The small molecule below binds the protein below.
Small molecule (SMILES): CC(=O)N[C@@H]1[C@@H](O)[C@H](O)[C@@H](CO)O[C@H]1O

Sequence of chain 1.B:
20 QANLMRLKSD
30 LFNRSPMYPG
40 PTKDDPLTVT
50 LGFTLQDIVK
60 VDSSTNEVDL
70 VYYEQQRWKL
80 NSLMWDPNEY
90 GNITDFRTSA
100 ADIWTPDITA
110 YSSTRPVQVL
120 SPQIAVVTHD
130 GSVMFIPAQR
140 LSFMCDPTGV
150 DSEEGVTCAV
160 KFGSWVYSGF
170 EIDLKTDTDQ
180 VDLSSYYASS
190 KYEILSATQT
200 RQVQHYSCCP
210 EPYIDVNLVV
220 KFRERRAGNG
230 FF

Binding-site contacts:
Ligand atom O7 contacts residue GLY90 of chain 1.B at 4.2 Å.
Ligand atom C1 contacts residue ASN91 of chain 1.B at 1.4 Å.
Ligand atom C7 contacts residue ASN91 of chain 1.B at 3.4 Å.
Ligand atom C4 contacts residue ASN91 of chain 1.B at 4.2 Å.
Ligand atom O7 contacts residue ASN91 of chain 1.B at 4.2 Å.
Ligand atom N2 contacts residue ASN91 of chain 1.B at 2.8 Å (h-bond).
Ligand atom C5 contacts residue ASN91 of chain 1.B at 3.7 Å.
Ligand atom C3 contacts residue ASN91 of chain 1.B at 3.7 Å.
Ligand atom C2 contacts residue ASN91 of chain 1.B at 2.4 Å.
Ligand atom C8 contacts residue GLY90 of chain 1.B at 4.2 Å.
Ligand atom C7 contacts residue GLY90 of chain 1.B at 4.3 Å.
Ligand atom O5 contacts residue ASN91 of chain 1.B at 2.4 Å (h-bond).
Ligand atom C8 contacts residue ASN91 of chain 1.B at 3.6 Å.